Sequence of chain 1.A:
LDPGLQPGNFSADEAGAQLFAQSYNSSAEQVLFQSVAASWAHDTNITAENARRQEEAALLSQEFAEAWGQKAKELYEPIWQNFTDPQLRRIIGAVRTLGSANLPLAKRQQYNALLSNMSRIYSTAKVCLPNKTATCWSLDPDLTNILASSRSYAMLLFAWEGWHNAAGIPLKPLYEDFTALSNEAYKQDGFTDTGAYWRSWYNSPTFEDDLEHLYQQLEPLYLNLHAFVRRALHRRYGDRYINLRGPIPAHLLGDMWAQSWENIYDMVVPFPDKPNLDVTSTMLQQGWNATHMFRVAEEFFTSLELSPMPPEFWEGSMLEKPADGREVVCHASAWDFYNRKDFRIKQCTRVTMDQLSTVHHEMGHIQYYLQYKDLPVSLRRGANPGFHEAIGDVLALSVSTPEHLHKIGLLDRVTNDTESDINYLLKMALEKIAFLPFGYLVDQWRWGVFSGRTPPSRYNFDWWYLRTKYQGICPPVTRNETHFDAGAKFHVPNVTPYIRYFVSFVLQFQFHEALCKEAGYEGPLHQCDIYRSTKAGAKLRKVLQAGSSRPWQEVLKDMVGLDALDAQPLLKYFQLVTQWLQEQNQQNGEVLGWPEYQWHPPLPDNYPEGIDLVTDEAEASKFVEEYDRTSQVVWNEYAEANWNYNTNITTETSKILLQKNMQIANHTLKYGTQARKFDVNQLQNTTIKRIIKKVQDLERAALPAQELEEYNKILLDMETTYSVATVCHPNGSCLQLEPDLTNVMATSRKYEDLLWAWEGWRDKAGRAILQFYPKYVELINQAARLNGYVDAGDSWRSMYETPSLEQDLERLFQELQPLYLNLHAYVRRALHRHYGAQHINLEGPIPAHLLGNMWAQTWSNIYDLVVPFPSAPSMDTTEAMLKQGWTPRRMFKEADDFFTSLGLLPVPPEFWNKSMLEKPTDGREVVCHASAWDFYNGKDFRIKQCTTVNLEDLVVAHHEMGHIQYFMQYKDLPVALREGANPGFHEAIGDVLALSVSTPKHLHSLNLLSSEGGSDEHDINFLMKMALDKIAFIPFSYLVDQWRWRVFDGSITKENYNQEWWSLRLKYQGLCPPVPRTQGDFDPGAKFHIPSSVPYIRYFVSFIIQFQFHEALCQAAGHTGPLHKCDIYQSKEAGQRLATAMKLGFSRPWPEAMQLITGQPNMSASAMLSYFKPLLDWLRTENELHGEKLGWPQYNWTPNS

A protein and the small-molecule ligand that binds it are described below.
Small molecule (SMILES): CC(=O)N[C@H]1[C@H](O[C@H]2[C@H](O)[C@@H](NC(C)=O)CO[C@@H]2CO)O[C@H](CO)[C@@H](O[C@@H]2O[C@H](CO[C@H]3O[C@H](CO)[C@@H](O)[C@H](O)[C@@H]3O)[C@@H](O)[C@H](O[C@H]3O[C@H](CO)[C@@H](O)[C@H](O)[C@@H]3O)[C@@H]2O)[C@@H]1O

Binding-site contacts:
Ligand atom C6 contacts residue SER26 of chain 1.A at 4.2 Å.
Ligand atom O5 contacts residue ARG340 of chain 1.A at 4.1 Å.
Ligand atom C7 contacts residue ASN25 of chain 1.A at 4.0 Å.
Ligand atom C5 contacts residue SER26 of chain 1.A at 4.5 Å.
Ligand atom C5 contacts residue GLU29 of chain 1.A at 3.1 Å.
Ligand atom O4 contacts residue ARG340 of chain 1.A at 4.2 Å.
Ligand atom C4 contacts residue ASN25 of chain 1.A at 4.2 Å.
Ligand atom N2 contacts residue ASN25 of chain 1.A at 3.0 Å (h-bond).
Ligand atom O6 contacts residue SER26 of chain 1.A at 3.5 Å (h-bond).
Ligand atom C5 contacts residue ASN25 of chain 1.A at 3.6 Å.
Ligand atom C3 contacts residue ASN25 of chain 1.A at 3.8 Å.
Ligand atom C7 contacts residue ARG340 of chain 1.A at 3.8 Å.
Ligand atom C3 contacts residue GLU29 of chain 1.A at 4.4 Å.
Ligand atom O3 contacts residue ARG340 of chain 1.A at 3.4 Å (salt-bridge).
Ligand atom C3 contacts residue ARG340 of chain 1.A at 3.6 Å.
Ligand atom C1 contacts residue SER26 of chain 1.A at 4.1 Å.
Ligand atom C4 contacts residue GLU29 of chain 1.A at 4.1 Å.
Ligand atom C8 contacts residue ARG340 of chain 1.A at 3.6 Å.
Ligand atom O5 contacts residue SER26 of chain 1.A at 3.4 Å.
Ligand atom C2 contacts residue ASN25 of chain 1.A at 2.5 Å.
Ligand atom C8 contacts residue ASP374 of chain 1.A at 3.8 Å.
Ligand atom O5 contacts residue GLU29 of chain 1.A at 3.4 Å (salt-bridge).
Ligand atom C6 contacts residue GLU29 of chain 1.A at 3.8 Å.
Ligand atom C1 contacts residue GLU29 of chain 1.A at 3.6 Å.
Ligand atom C1 contacts residue ASN25 of chain 1.A at 1.4 Å.
Ligand atom O4 contacts residue GLU29 of chain 1.A at 4.3 Å.
Ligand atom C8 contacts residue LEU375 of chain 1.A at 4.3 Å (hydrophobic).
Ligand atom C2 contacts residue ARG340 of chain 1.A at 4.2 Å.
Ligand atom O7 contacts residue ASN25 of chain 1.A at 4.5 Å.
Ligand atom C8 contacts residue PRO376 of chain 1.A at 4.0 Å (hydrophobic).
Ligand atom N2 contacts residue ARG340 of chain 1.A at 3.4 Å (salt-bridge).
Ligand atom O6 contacts residue ARG340 of chain 1.A at 4.0 Å.
Ligand atom O5 contacts residue ASN25 of chain 1.A at 2.3 Å (h-bond).